Sequence of chain 1.B:
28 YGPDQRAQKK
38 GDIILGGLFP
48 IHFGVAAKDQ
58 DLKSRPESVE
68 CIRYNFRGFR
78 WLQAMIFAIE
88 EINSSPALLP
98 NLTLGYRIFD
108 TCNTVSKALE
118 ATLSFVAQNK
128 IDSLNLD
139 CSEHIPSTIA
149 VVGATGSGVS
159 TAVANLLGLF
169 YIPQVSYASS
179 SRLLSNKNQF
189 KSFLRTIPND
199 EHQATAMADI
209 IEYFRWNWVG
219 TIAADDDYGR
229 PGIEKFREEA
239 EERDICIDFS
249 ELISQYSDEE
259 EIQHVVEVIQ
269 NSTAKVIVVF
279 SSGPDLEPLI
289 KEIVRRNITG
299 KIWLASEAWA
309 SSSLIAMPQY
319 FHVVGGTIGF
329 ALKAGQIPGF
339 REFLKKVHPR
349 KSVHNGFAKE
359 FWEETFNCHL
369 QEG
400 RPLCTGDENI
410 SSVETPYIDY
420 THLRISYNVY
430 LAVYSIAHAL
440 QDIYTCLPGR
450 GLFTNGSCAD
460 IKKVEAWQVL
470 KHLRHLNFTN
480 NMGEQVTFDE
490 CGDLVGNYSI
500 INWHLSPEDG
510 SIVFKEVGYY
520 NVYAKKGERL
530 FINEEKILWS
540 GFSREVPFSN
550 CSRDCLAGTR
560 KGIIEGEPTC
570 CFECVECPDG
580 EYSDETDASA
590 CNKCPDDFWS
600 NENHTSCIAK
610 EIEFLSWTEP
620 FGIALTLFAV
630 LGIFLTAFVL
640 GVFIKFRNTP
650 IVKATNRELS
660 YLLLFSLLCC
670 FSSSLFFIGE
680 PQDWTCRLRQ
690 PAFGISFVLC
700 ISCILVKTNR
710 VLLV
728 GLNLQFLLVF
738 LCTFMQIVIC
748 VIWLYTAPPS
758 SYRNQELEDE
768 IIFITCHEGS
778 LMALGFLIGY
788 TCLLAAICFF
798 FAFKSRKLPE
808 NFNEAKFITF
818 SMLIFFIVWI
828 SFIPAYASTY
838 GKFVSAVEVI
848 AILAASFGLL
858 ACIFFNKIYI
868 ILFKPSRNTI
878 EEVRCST

Binding-site contacts:
Ligand atom CZ contacts residue THR788 of chain 1.B at 4.1 Å.
Ligand atom C12 contacts residue LEU781 of chain 1.B at 3.9 Å (hydrophobic).
Ligand atom F1 contacts residue LEU778 of chain 1.B at 4.2 Å.
Ligand atom CB contacts residue GLN689 of chain 1.B at 4.1 Å.
Ligand atom C1 contacts residue TRP826 of chain 1.B at 4.1 Å (hydrophobic).
Ligand atom F2 contacts residue LEU781 of chain 1.B at 3.6 Å.
Ligand atom F2 contacts residue LEU778 of chain 1.B at 2.6 Å.
Ligand atom CD2 contacts residue PHE692 of chain 1.B at 4.0 Å (hydrophobic).
Ligand atom C4 contacts residue ILE785 of chain 1.B at 4.3 Å (hydrophobic).
Ligand atom N contacts residue GLN689 of chain 1.B at 3.2 Å (h-bond).
Ligand atom C15 contacts residue LEU784 of chain 1.B at 3.3 Å (hydrophobic).
Ligand atom C1 contacts residue GLN689 of chain 1.B at 3.8 Å.
Ligand atom C15 contacts residue GLN689 of chain 1.B at 4.1 Å.
Ligand atom CG contacts residue PHE692 of chain 1.B at 3.6 Å (hydrophobic).
Ligand atom C8 contacts residue LEU781 of chain 1.B at 3.5 Å (hydrophobic).
Ligand atom CZ contacts residue PHE822 of chain 1.B at 4.1 Å (hydrophobic).
Ligand atom C1 contacts residue PHE692 of chain 1.B at 3.8 Å (hydrophobic).
Ligand atom C5 contacts residue ILE785 of chain 1.B at 3.9 Å (hydrophobic).
Ligand atom C15 contacts residue PHE692 of chain 1.B at 3.8 Å (hydrophobic).
Ligand atom C16 contacts residue PHE692 of chain 1.B at 4.1 Å (hydrophobic).
Ligand atom CD1 contacts residue PHE692 of chain 1.B at 3.8 Å (hydrophobic).
Ligand atom C7 contacts residue ILE785 of chain 1.B at 4.1 Å (hydrophobic).
Ligand atom C12 contacts residue LEU778 of chain 1.B at 3.9 Å (hydrophobic).
Ligand atom CA contacts residue GLN689 of chain 1.B at 3.9 Å.
Ligand atom CE2 contacts residue TRP826 of chain 1.B at 3.5 Å (hydrophobic).
Ligand atom CA contacts residue TRP826 of chain 1.B at 3.8 Å (hydrophobic).
Ligand atom C9 contacts residue LEU781 of chain 1.B at 4.1 Å (hydrophobic).
Ligand atom C7 contacts residue LEU781 of chain 1.B at 3.5 Å (hydrophobic).
Ligand atom F3 contacts residue LEU781 of chain 1.B at 3.9 Å.
Ligand atom C6 contacts residue LEU781 of chain 1.B at 4.1 Å (hydrophobic).
Ligand atom C14 contacts residue GLN689 of chain 1.B at 3.3 Å.
Ligand atom CD2 contacts residue TRP826 of chain 1.B at 3.4 Å (hydrophobic).
Ligand atom C1 contacts residue ILE849 of chain 1.B at 4.1 Å (hydrophobic).
Ligand atom C14 contacts residue PHE692 of chain 1.B at 3.6 Å (hydrophobic).
Ligand atom CE1 contacts residue THR788 of chain 1.B at 3.9 Å.
Ligand atom C16 contacts residue LEU784 of chain 1.B at 3.6 Å (hydrophobic).
Ligand atom C3 contacts residue GLN689 of chain 1.B at 4.3 Å.
Ligand atom C15 contacts residue GLY693 of chain 1.B at 4.2 Å.
Ligand atom C3 contacts residue ILE785 of chain 1.B at 4.1 Å (hydrophobic).
Ligand atom CB contacts residue PHE692 of chain 1.B at 3.7 Å (hydrophobic).

A small-molecule ligand and the protein it binds are described below.
Small molecule (SMILES): C[C@@H](NCCCc1cccc(C(F)(F)F)c1)c1cccc2ccccc12